Sequence of chain 1.A:
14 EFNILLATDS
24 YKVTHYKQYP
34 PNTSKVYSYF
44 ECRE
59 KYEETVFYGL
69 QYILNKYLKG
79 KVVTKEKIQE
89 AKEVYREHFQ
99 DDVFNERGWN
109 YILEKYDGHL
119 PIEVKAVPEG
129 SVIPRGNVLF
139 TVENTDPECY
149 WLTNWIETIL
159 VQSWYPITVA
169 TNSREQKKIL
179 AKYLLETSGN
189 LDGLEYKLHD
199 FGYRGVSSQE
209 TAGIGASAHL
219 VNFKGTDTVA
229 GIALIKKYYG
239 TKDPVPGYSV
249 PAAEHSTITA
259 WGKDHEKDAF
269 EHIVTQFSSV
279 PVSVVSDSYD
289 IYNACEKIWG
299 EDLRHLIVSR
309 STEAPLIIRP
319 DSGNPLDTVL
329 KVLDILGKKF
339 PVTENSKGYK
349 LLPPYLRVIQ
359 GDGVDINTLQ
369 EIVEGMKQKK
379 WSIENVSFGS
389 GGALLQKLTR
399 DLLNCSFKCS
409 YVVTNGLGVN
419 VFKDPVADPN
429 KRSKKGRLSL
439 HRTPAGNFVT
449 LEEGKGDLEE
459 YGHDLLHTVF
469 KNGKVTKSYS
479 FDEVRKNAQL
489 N

Sequence of chain 1.B:
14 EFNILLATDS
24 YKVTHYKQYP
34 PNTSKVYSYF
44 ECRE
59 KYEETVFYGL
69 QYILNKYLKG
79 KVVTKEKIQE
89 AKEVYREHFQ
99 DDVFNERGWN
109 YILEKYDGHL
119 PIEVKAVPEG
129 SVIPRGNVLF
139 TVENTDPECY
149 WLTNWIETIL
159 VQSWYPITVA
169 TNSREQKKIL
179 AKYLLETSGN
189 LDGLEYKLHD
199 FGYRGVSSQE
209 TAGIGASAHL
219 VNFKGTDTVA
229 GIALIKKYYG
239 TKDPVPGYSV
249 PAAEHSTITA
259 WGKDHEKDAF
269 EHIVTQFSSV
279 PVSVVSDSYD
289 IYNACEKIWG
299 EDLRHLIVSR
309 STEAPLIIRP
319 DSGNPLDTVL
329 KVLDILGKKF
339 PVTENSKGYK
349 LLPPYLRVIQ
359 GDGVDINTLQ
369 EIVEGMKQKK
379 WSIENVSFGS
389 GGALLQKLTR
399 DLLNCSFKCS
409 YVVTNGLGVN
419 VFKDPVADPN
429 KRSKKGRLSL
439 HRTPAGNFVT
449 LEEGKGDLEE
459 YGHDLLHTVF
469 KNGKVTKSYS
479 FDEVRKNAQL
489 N

Binding-site contacts:
Ligand atom C1 contacts residue VAL248 of chain 1.B at 3.3 Å (hydrophobic).
Ligand atom C contacts residue PHE199 of chain 1.B at 3.5 Å (hydrophobic).
Ligand atom C1 contacts residue ILE357 of chain 1.B at 3.6 Å (hydrophobic).
Ligand atom O1 contacts residue TYR194 of chain 1.B at 3.1 Å (h-bond).
Ligand atom C18 contacts residue ARG317 of chain 1.B at 3.6 Å.
Ligand atom C9 contacts residue VAL248 of chain 1.B at 3.5 Å (hydrophobic).
Ligand atom C2 contacts residue VAL248 of chain 1.B at 3.3 Å (hydrophobic).
Ligand atom N1 contacts residue PHE199 of chain 1.B at 3.4 Å.
Ligand atom O1 contacts residue SER385 of chain 1.B at 3.5 Å.
Ligand atom C4 contacts residue ILE357 of chain 1.B at 3.6 Å (hydrophobic).
Ligand atom C contacts residue ALA250 of chain 1.B at 3.5 Å (hydrophobic).
Ligand atom C12 contacts residue SER281 of chain 1.B at 3.6 Å.
Ligand atom O8 contacts residue SO41 of chain 1.D at 3.1 Å (h-bond).
Ligand atom O7 contacts residue ARG398 of chain 1.A at 2.7 Å (salt-bridge).
Ligand atom N contacts residue PHE199 of chain 1.B at 3.4 Å.
Ligand atom C18 contacts residue GLY359 of chain 1.B at 3.6 Å.
Ligand atom C20 contacts residue ARG202 of chain 1.B at 3.2 Å.
Ligand atom C10 contacts residue TYR246 of chain 1.B at 3.0 Å (hydrophobic).
Ligand atom O5 contacts residue LYS406 of chain 1.A at 2.5 Å (salt-bridge).
Ligand atom C12 contacts residue ILE357 of chain 1.B at 3.1 Å (hydrophobic).
Ligand atom O9 contacts residue GLY359 of chain 1.B at 2.6 Å (h-bond).
Ligand atom C22 contacts residue GLY359 of chain 1.B at 3.3 Å.
Ligand atom C11 contacts residue ILE357 of chain 1.B at 3.2 Å (hydrophobic).
Ligand atom C24 contacts residue PHE199 of chain 1.B at 3.4 Å (hydrophobic).
Ligand atom O6 contacts residue ARG398 of chain 1.A at 3.2 Å (salt-bridge).
Ligand atom C24 contacts residue ARG317 of chain 1.B at 3.3 Å.
Ligand atom C17 contacts residue ARG317 of chain 1.B at 3.2 Å.
Ligand atom C15 contacts residue TYR24 of chain 1.A at 3.4 Å (hydrophobic).
Ligand atom O contacts residue SER281 of chain 1.B at 2.6 Å (h-bond).
Ligand atom O6 contacts residue ARG202 of chain 1.B at 2.8 Å (salt-bridge).
Ligand atom C13 contacts residue ALA250 of chain 1.B at 3.5 Å (hydrophobic).
Ligand atom O1 contacts residue TYR246 of chain 1.B at 3.6 Å.
Ligand atom N1 contacts residue ALA250 of chain 1.B at 3.4 Å.
Ligand atom C14 contacts residue ARG317 of chain 1.B at 3.4 Å.
Ligand atom C16 contacts residue ARG317 of chain 1.B at 3.4 Å.
Ligand atom C15 contacts residue ARG317 of chain 1.B at 3.5 Å.
Ligand atom C23 contacts residue ARG317 of chain 1.B at 3.4 Å.
Ligand atom C23 contacts residue PHE199 of chain 1.B at 3.5 Å (hydrophobic).
Ligand atom C2 contacts residue HIS197 of chain 1.B at 3.6 Å.
Ligand atom O2 contacts residue SER385 of chain 1.B at 3.5 Å.

This small molecule binds to this protein.
Small molecule (SMILES): O=C(NCc1ccc([C@@H]2O[C@H](COP(=O)(O)O)[C@@H](O)[C@H]2O)cc1)Nc1ccc(S(=O)(=O)c2ccccc2)cc1